A protein and the small-molecule ligand that binds it are described below.
Small molecule (SMILES): Cc1cc(CCCOc2c(C)cc(-c3noc(C(F)(F)F)n3)cc2C)on1

Binding-site contacts:
Ligand atom F3 contacts residue VAL168 of chain 54.A at 3.0 Å.
Ligand atom O1A contacts residue PHE179 of chain 54.A at 3.3 Å.
Ligand atom F1 contacts residue PHE179 of chain 54.A at 3.8 Å.
Ligand atom C2A contacts residue PHE179 of chain 54.A at 3.6 Å (hydrophobic).
Ligand atom C6B contacts residue ILE98 of chain 54.A at 3.7 Å (hydrophobic).
Ligand atom F3 contacts residue TYR142 of chain 54.A at 3.8 Å.
Ligand atom F2 contacts residue MET143 of chain 54.A at 3.3 Å.
Ligand atom C6B contacts residue LEU181 of chain 54.A at 3.3 Å (hydrophobic).
Ligand atom C4 contacts residue LEU100 of chain 54.A at 3.7 Å (hydrophobic).
Ligand atom N1A contacts residue MET124 of chain 54.A at 3.5 Å.
Ligand atom F2 contacts residue TYR142 of chain 54.A at 2.8 Å.
Ligand atom O1A contacts residue LEU217 of chain 54.A at 3.0 Å.
Ligand atom F2 contacts residue TYR144 of chain 54.A at 3.0 Å.
Ligand atom C5B contacts residue LEU181 of chain 54.A at 3.5 Å (hydrophobic).
Ligand atom C3A contacts residue LEU217 of chain 54.A at 3.6 Å (hydrophobic).
Ligand atom C2B contacts residue ILE98 of chain 54.A at 3.7 Å (hydrophobic).
Ligand atom CM2 contacts residue ILE122 of chain 54.A at 3.8 Å (hydrophobic).
Ligand atom C4 contacts residue TYR190 of chain 54.A at 3.6 Å (hydrophobic).
Ligand atom F1 contacts residue TYR144 of chain 54.A at 3.3 Å.
Ligand atom C4B contacts residue ILE98 of chain 54.A at 3.8 Å (hydrophobic).
Ligand atom CM3 contacts residue ASN212 of chain 54.A at 3.5 Å.
Ligand atom N1A contacts residue LEU217 of chain 54.A at 3.3 Å.
Ligand atom N3A contacts residue PHE179 of chain 54.A at 3.4 Å.
Ligand atom F1 contacts residue ALA166 of chain 54.A at 3.6 Å.
Ligand atom C3A contacts residue PHE179 of chain 54.A at 3.1 Å (hydrophobic).
Ligand atom CM2 contacts residue ILE77 of chain 54.A at 3.1 Å (hydrophobic).
Ligand atom CM4 contacts residue TYR144 of chain 54.A at 3.9 Å (hydrophobic).
Ligand atom CM4 contacts residue PHE179 of chain 54.A at 3.5 Å (hydrophobic).
Ligand atom N2 contacts residue MET214 of chain 54.A at 3.8 Å.
Ligand atom C5B contacts residue ILE98 of chain 54.A at 3.5 Å (hydrophobic).
Ligand atom F3 contacts residue PHE179 of chain 54.A at 3.0 Å.
Ligand atom F2 contacts residue ALA166 of chain 54.A at 3.5 Å.
Ligand atom O1B contacts residue ILE98 of chain 54.A at 3.3 Å.
Ligand atom O1A contacts residue MET124 of chain 54.A at 3.2 Å.
Ligand atom C1B contacts residue ILE98 of chain 54.A at 3.4 Å (hydrophobic).
Ligand atom CM6 contacts residue LEU184 of chain 54.A at 3.4 Å (hydrophobic).
Ligand atom CM6 contacts residue LEU181 of chain 54.A at 3.5 Å (hydrophobic).
Ligand atom O1 contacts residue MET214 of chain 54.A at 3.5 Å (h-bond).
Ligand atom N1A contacts residue PHE179 of chain 54.A at 3.6 Å.
Ligand atom N3A contacts residue TYR144 of chain 54.A at 3.5 Å.

Sequence of chain 54.A:
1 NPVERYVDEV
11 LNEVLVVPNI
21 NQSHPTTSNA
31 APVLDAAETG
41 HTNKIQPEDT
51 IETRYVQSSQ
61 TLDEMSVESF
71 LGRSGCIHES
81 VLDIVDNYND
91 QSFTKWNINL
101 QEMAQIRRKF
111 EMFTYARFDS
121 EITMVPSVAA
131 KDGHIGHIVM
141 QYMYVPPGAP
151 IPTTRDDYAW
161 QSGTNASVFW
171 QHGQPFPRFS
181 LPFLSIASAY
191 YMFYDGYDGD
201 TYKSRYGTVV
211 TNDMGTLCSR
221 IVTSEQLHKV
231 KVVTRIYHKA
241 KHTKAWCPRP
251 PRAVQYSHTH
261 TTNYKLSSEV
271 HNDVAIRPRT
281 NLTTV